Binding-site contacts:
Ligand atom O13 contacts residue LYS3 of chain 1.ZB at 3.0 Å (salt-bridge).
Ligand atom O13 contacts residue ARG90 of chain 1.UC at 4.4 Å.
Ligand atom C12 contacts residue LYS3 of chain 1.ZB at 3.2 Å.
Ligand atom C36 contacts residue ARG90 of chain 1.UC at 4.2 Å.
Ligand atom C13 contacts residue LYS3 of chain 1.ZB at 3.7 Å.
Ligand atom C36 contacts residue LYS3 of chain 1.ZB at 3.2 Å.
Ligand atom O2 contacts residue LYS3 of chain 1.ZB at 4.2 Å.
Ligand atom C35 contacts residue LYS3 of chain 1.ZB at 2.4 Å.
Ligand atom C37 contacts residue LYS3 of chain 1.ZB at 4.5 Å.
Ligand atom C37 contacts residue ARG90 of chain 1.UC at 4.3 Å.

Sequence of chain 1.UC:
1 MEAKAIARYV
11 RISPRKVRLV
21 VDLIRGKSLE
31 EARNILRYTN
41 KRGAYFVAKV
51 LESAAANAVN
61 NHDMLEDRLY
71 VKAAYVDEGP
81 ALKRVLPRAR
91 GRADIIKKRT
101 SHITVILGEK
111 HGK

The small molecule below binds the protein below.
Small molecule (SMILES): CC[C@H]1OC(=O)[C@H](C)[C@@H](O[C@H]2C[C@@](C)(OC)[C@@H](O)[C@H](C)O2)[C@H](C)[C@@H](O[C@@H]2O[C@H](C)C[C@H](N(C)C)[C@H]2O)[C@](C)(O)C[C@@H](C)C(=O)[C@H](C)[C@@H](O)[C@]1(C)O

Sequence of chain 1.ZB:
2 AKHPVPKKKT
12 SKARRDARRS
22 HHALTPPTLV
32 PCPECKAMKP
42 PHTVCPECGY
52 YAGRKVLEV